Sequence of chain 1.A:
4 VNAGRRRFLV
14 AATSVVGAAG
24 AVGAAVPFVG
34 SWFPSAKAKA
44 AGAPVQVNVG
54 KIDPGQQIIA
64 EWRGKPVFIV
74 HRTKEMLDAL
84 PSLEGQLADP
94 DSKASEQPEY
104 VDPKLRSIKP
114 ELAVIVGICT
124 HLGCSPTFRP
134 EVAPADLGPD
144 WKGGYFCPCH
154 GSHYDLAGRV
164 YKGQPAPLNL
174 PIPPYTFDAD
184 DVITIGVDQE

Sequence of chain 1.G:
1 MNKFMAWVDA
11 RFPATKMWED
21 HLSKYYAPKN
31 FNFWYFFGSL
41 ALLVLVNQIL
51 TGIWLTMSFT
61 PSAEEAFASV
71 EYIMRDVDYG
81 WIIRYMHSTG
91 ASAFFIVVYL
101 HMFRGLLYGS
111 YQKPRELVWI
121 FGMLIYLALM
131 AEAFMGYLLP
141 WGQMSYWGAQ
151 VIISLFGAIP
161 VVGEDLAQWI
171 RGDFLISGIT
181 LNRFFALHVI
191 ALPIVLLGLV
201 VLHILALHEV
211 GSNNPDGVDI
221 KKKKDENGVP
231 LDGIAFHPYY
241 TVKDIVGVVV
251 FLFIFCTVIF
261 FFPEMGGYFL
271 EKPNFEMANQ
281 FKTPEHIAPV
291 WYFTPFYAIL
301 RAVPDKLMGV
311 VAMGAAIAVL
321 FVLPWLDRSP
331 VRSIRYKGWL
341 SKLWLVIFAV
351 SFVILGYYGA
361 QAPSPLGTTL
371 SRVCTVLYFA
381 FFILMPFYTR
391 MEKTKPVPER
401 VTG

Sequence of chain 1.B:
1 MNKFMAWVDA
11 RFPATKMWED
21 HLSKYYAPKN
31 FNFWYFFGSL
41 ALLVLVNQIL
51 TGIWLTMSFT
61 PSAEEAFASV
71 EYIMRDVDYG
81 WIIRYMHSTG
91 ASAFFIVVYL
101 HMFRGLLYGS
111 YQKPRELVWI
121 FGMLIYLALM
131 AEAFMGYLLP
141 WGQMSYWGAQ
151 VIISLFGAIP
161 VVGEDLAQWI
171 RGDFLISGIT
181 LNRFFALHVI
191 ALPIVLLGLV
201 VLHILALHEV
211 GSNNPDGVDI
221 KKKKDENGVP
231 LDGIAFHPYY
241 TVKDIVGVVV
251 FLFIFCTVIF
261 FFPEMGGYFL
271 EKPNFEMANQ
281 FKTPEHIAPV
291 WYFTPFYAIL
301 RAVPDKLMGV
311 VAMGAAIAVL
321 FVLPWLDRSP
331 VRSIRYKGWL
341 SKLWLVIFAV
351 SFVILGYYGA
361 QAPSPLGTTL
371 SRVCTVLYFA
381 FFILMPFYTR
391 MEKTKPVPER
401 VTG

Sequence of chain 1.H:
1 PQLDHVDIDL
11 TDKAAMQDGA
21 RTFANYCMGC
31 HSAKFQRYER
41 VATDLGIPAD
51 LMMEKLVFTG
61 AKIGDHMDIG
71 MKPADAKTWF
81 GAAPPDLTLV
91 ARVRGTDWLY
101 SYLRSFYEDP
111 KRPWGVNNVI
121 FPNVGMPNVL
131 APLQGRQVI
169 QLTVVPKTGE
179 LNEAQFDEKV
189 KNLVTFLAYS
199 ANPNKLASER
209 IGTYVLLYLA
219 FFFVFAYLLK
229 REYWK

Binding-site contacts:
Ligand atom C2 contacts residue TYR297 of chain 1.B at 3.2 Å (hydrophobic).
Ligand atom C1M contacts residue LEU300 of chain 1.B at 3.6 Å (hydrophobic).
Ligand atom C4M contacts residue GLY148 of chain 1.B at 3.5 Å.
Ligand atom C41 contacts residue LEU50 of chain 1.G at 3.4 Å (hydrophobic).
Ligand atom C3M contacts residue VAL151 of chain 1.B at 3.7 Å (hydrophobic).
Ligand atom O5 contacts residue PRO289 of chain 1.B at 3.2 Å.
Ligand atom C4M contacts residue ALA288 of chain 1.B at 3.8 Å (hydrophobic).
Ligand atom C33 contacts residue TRP54 of chain 1.G at 3.8 Å (hydrophobic).
Ligand atom C38 contacts residue ALA28 of chain 1.A at 3.8 Å (hydrophobic).
Ligand atom C30 contacts residue TRP169 of chain 1.B at 3.3 Å (hydrophobic).
Ligand atom C52 contacts residue PHE220 of chain 1.H at 3.6 Å (hydrophobic).
Ligand atom O5 contacts residue ILE152 of chain 1.B at 3.2 Å.
Ligand atom C2 contacts residue VAL151 of chain 1.B at 3.4 Å (hydrophobic).
Ligand atom C53 contacts residue VAL248 of chain 1.G at 3.7 Å (hydrophobic).
Ligand atom C3M contacts residue TYR297 of chain 1.B at 3.3 Å (hydrophobic).
Ligand atom C6 contacts residue TYR297 of chain 1.B at 3.8 Å (hydrophobic).
Ligand atom O2 contacts residue TYR297 of chain 1.B at 3.1 Å.
Ligand atom C3 contacts residue VAL151 of chain 1.B at 3.5 Å (hydrophobic).
Ligand atom C5 contacts residue ILE152 of chain 1.B at 3.4 Å (hydrophobic).
Ligand atom O2 contacts residue VAL151 of chain 1.B at 3.0 Å.
Ligand atom O4 contacts residue ILE152 of chain 1.B at 3.2 Å.
Ligand atom C4M contacts residue PRO289 of chain 1.B at 3.4 Å (hydrophobic).
Ligand atom C1 contacts residue TYR297 of chain 1.B at 3.3 Å (hydrophobic).
Ligand atom C13 contacts residue PHE134 of chain 1.B at 3.7 Å (hydrophobic).
Ligand atom C50 contacts residue GLY20 of chain 1.A at 3.5 Å.
Ligand atom O4 contacts residue GLY148 of chain 1.B at 3.8 Å.
Ligand atom C4 contacts residue PRO289 of chain 1.B at 3.8 Å (hydrophobic).
Ligand atom C4 contacts residue ILE152 of chain 1.B at 3.5 Å (hydrophobic).
Ligand atom C3 contacts residue TYR297 of chain 1.B at 3.5 Å (hydrophobic).
Ligand atom C27 contacts residue TRP169 of chain 1.B at 3.6 Å (hydrophobic).
Ligand atom O3 contacts residue VAL151 of chain 1.B at 2.9 Å.
Ligand atom C20 contacts residue PHE156 of chain 1.B at 3.3 Å (hydrophobic).
Ligand atom C5 contacts residue PRO289 of chain 1.B at 3.6 Å (hydrophobic).
Ligand atom C6 contacts residue ILE152 of chain 1.B at 3.7 Å (hydrophobic).
Ligand atom C1M contacts residue MET313 of chain 1.B at 3.4 Å (hydrophobic).
Ligand atom C3M contacts residue ILE287 of chain 1.B at 3.6 Å (hydrophobic).
Ligand atom C51 contacts residue PHE220 of chain 1.H at 3.3 Å (hydrophobic).
Ligand atom C16 contacts residue PHE134 of chain 1.B at 3.3 Å (hydrophobic).
Ligand atom C40 contacts residue ALA24 of chain 1.A at 3.3 Å (hydrophobic).
Ligand atom C1M contacts residue LEU155 of chain 1.B at 3.6 Å (hydrophobic).

The protein below binds the small molecule below.
Small molecule (SMILES): COC1=C(OC)C(=O)C(C/C=C(\C)CC/C=C(\C)CC/C=C(\C)CC/C=C(\C)CC/C=C(\C)CC/C=C(\C)CC/C=C(\C)CC/C=C(\C)CC/C=C(\C)CCC=C(C)C)=C(C)C1=O